The small molecule below binds the protein below.
Small molecule (SMILES): CC(=O)N[C@H]1[C@H](O[C@H]2[C@H](O)[C@@H](NC(C)=O)CO[C@@H]2CO)O[C@H](CO)[C@@H](O)[C@@H]1O

Sequence of chain 3.A:
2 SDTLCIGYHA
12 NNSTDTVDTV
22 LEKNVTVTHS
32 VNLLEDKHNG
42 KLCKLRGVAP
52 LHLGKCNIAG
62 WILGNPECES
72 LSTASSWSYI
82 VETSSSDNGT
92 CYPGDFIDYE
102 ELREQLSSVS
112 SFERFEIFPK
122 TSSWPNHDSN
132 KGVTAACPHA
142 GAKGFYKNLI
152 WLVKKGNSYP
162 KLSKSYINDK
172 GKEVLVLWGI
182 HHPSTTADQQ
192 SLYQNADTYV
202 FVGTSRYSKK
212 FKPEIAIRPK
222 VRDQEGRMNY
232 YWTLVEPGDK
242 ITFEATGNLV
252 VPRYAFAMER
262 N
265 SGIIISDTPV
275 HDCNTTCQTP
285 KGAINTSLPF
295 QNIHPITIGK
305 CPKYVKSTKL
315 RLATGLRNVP

Binding-site contacts:
Ligand atom N2 contacts residue GLU68 of chain 3.A at 3.7 Å.
Ligand atom N2 contacts residue ASN89 of chain 3.A at 3.3 Å (h-bond).
Ligand atom C8 contacts residue PRO139 of chain 3.A at 3.7 Å (hydrophobic).
Ligand atom O7 contacts residue CYS92 of chain 3.A at 3.4 Å.
Ligand atom C8 contacts residue CYS138 of chain 3.A at 4.2 Å (hydrophobic).
Ligand atom C8 contacts residue ALA137 of chain 3.A at 4.2 Å (hydrophobic).
Ligand atom O6 contacts residue ARG223 of chain 3.A at 4.1 Å.
Ligand atom C3 contacts residue ARG223 of chain 3.A at 3.7 Å.
Ligand atom O7 contacts residue ARG223 of chain 3.A at 3.7 Å.
Ligand atom C2 contacts residue ASN89 of chain 3.A at 2.7 Å.
Ligand atom C4 contacts residue ARG223 of chain 3.A at 4.2 Å.
Ligand atom O3 contacts residue ARG223 of chain 3.A at 2.7 Å (salt-bridge).
Ligand atom C8 contacts residue CYS92 of chain 3.A at 3.8 Å (hydrophobic).
Ligand atom C5 contacts residue ARG223 of chain 3.A at 4.5 Å.
Ligand atom C2 contacts residue ARG223 of chain 3.A at 3.6 Å.
Ligand atom C7 contacts residue ASN66 of chain 3.A at 3.5 Å.
Ligand atom O5 contacts residue ASN89 of chain 3.A at 2.4 Å (h-bond).
Ligand atom C1 contacts residue GLU68 of chain 3.A at 4.0 Å.
Ligand atom O6 contacts residue ASP88 of chain 3.A at 3.4 Å (salt-bridge).
Ligand atom C7 contacts residue CYS92 of chain 3.A at 3.9 Å (hydrophobic).
Ligand atom C6 contacts residue ARG223 of chain 3.A at 3.8 Å.
Ligand atom C8 contacts residue ASN66 of chain 3.A at 3.4 Å.
Ligand atom C3 contacts residue ASN89 of chain 3.A at 3.9 Å.
Ligand atom C5 contacts residue ASN89 of chain 3.A at 3.5 Å.
Ligand atom C6 contacts residue ASP88 of chain 3.A at 3.6 Å.
Ligand atom C7 contacts residue ARG223 of chain 3.A at 3.3 Å.
Ligand atom C7 contacts residue GLU68 of chain 3.A at 3.9 Å.
Ligand atom O5 contacts residue GLU68 of chain 3.A at 4.0 Å.
Ligand atom N2 contacts residue ARG223 of chain 3.A at 3.2 Å (salt-bridge).
Ligand atom C4 contacts residue ASN89 of chain 3.A at 4.2 Å.
Ligand atom C1 contacts residue ASN89 of chain 3.A at 1.4 Å.
Ligand atom C7 contacts residue ASN89 of chain 3.A at 3.5 Å.
Ligand atom C8 contacts residue GLU68 of chain 3.A at 3.8 Å.
Ligand atom C2 contacts residue GLU68 of chain 3.A at 4.5 Å.
Ligand atom C6 contacts residue ASN89 of chain 3.A at 3.8 Å.
Ligand atom O7 contacts residue ASN89 of chain 3.A at 3.1 Å (h-bond).
Ligand atom C8 contacts residue ARG223 of chain 3.A at 3.7 Å.
Ligand atom O5 contacts residue ARG223 of chain 3.A at 3.8 Å.
Ligand atom O7 contacts residue ASN66 of chain 3.A at 3.0 Å (h-bond).